Binding-site contacts:
Ligand atom OAE contacts residue SER126 of chain 1.D at 3.0 Å (h-bond).
Ligand atom N7 contacts residue LYS153 of chain 1.D at 3.1 Å (salt-bridge).
Ligand atom C8 contacts residue ASP125 of chain 1.D at 3.6 Å.
Ligand atom CAT contacts residue ASP125 of chain 1.D at 3.7 Å.
Ligand atom N1 contacts residue VAL175 of chain 1.D at 2.6 Å (h-bond).
Ligand atom C2 contacts residue ASP181 of chain 1.D at 3.5 Å.
Ligand atom OAG contacts residue GLY66 of chain 1.D at 2.8 Å (h-bond).
Ligand atom OAB contacts residue SER126 of chain 1.D at 3.4 Å (h-bond).
Ligand atom OAH contacts residue LYS65 of chain 1.D at 3.3 Å (salt-bridge).
Ligand atom OAF contacts residue ASP125 of chain 1.D at 3.4 Å.
Ligand atom CAP contacts residue THR129 of chain 1.D at 3.6 Å.
Ligand atom OAH contacts residue ARG187 of chain 1.D at 3.1 Å (salt-bridge).
Ligand atom OAC contacts residue ASP181 of chain 1.D at 3.1 Å (salt-bridge).
Ligand atom N1 contacts residue PHE174 of chain 1.D at 3.2 Å.
Ligand atom OAE contacts residue GLY127 of chain 1.D at 2.5 Å (h-bond).
Ligand atom C6 contacts residue PHE174 of chain 1.D at 3.5 Å (hydrophobic).
Ligand atom PBG contacts residue ARG187 of chain 1.D at 3.5 Å.
Ligand atom O6 contacts residue PHE174 of chain 1.D at 3.6 Å.
Ligand atom CAT contacts residue VAL123 of chain 1.D at 3.7 Å (hydrophobic).
Ligand atom PBF contacts residue SER126 of chain 1.D at 3.3 Å.
Ligand atom PBG contacts residue MG1 of chain 1.O at 3.7 Å.
Ligand atom OAB contacts residue LEU128 of chain 1.D at 3.6 Å.
Ligand atom C6 contacts residue VAL175 of chain 1.D at 3.6 Å (hydrophobic).
Ligand atom C2 contacts residue PHE174 of chain 1.D at 3.4 Å (hydrophobic).
Ligand atom OAG contacts residue ARG187 of chain 1.D at 3.5 Å (salt-bridge).
Ligand atom O6 contacts residue LYS153 of chain 1.D at 2.8 Å (salt-bridge).
Ligand atom C2 contacts residue VAL175 of chain 1.D at 3.5 Å (hydrophobic).
Ligand atom C6 contacts residue LYS153 of chain 1.D at 3.6 Å.
Ligand atom O6 contacts residue VAL175 of chain 1.D at 3.0 Å (h-bond).
Ligand atom OAD contacts residue SER91 of chain 1.D at 3.5 Å (h-bond).
Ligand atom O6 contacts residue ASP173 of chain 1.D at 3.6 Å.
Ligand atom C5 contacts residue LYS153 of chain 1.D at 3.6 Å.
Ligand atom OAG contacts residue LYS65 of chain 1.D at 3.4 Å (salt-bridge).
Ligand atom OAC contacts residue MG1 of chain 1.O at 2.3 Å.
Ligand atom PBF contacts residue GLY127 of chain 1.D at 3.6 Å.
Ligand atom OAJ contacts residue SER91 of chain 1.D at 3.0 Å (h-bond).
Ligand atom OAB contacts residue THR129 of chain 1.D at 2.7 Å (h-bond).
Ligand atom OAE contacts residue ASP125 of chain 1.D at 2.8 Å (salt-bridge).
Ligand atom OAF contacts residue SER126 of chain 1.D at 2.6 Å (h-bond).
Ligand atom OAC contacts residue ARG187 of chain 1.D at 2.9 Å (salt-bridge).

Sequence of chain 1.D:
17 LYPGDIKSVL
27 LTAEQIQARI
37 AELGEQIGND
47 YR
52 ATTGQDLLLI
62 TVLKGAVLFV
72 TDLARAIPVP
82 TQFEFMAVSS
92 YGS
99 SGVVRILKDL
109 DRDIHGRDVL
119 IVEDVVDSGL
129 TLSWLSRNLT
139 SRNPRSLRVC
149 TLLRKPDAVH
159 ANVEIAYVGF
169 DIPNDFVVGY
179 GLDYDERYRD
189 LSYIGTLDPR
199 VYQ

The small molecule below binds the protein below.
Small molecule (SMILES): O=c1nc[nH]c2c1ncn2CCN(CCN(CCP(=O)(O)O)CCP(=O)(O)O)CCP(=O)(O)O